Binding-site contacts:
Ligand atom C8 contacts residue PRO123 of chain 1.C at 4.0 Å (hydrophobic).
Ligand atom O5 contacts residue ASN124 of chain 1.C at 2.4 Å (h-bond).
Ligand atom C5 contacts residue ASN124 of chain 1.C at 3.7 Å.
Ligand atom C7 contacts residue ASN124 of chain 1.C at 3.5 Å.
Ligand atom C2 contacts residue ASN124 of chain 1.C at 2.3 Å.
Ligand atom O7 contacts residue ASN124 of chain 1.C at 3.9 Å.
Ligand atom C8 contacts residue ARG121 of chain 1.C at 4.2 Å.
Ligand atom N2 contacts residue ASN124 of chain 1.C at 2.8 Å (h-bond).
Ligand atom C1 contacts residue ASN124 of chain 1.C at 1.4 Å.
Ligand atom C8 contacts residue ASN124 of chain 1.C at 4.3 Å.
Ligand atom C4 contacts residue ASN124 of chain 1.C at 4.1 Å.
Ligand atom C8 contacts residue ILE122 of chain 1.C at 3.6 Å (hydrophobic).
Ligand atom C3 contacts residue ASN124 of chain 1.C at 3.7 Å.

Sequence of chain 1.C:
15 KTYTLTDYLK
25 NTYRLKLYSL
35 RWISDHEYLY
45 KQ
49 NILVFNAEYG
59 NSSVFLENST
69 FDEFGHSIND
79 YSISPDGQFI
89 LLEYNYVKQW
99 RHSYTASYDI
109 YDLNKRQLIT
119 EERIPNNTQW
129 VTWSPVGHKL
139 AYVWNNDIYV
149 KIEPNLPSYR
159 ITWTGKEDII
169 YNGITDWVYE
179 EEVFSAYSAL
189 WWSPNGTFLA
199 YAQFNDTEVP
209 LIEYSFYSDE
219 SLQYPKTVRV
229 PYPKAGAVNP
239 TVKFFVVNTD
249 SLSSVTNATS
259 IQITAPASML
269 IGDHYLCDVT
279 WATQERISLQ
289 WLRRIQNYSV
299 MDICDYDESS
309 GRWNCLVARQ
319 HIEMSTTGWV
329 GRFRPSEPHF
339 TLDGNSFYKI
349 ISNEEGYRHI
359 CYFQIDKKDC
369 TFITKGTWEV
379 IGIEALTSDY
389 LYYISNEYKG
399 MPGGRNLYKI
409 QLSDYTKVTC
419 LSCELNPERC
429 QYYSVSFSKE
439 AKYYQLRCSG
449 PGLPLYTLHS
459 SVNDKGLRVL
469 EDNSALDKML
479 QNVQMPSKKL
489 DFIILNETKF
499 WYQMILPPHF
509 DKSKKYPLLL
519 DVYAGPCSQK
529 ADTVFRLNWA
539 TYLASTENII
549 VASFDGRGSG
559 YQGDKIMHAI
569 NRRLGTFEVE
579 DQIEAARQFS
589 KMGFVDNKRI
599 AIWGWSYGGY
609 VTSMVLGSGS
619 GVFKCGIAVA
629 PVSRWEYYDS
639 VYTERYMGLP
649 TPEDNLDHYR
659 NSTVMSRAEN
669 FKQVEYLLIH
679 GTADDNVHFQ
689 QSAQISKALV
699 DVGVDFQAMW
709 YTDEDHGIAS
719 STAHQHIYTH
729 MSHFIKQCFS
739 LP

The small molecule below binds the protein below.
Small molecule (SMILES): CC(=O)N[C@@H]1[C@@H](O)[C@H](O)[C@@H](CO)O[C@H]1O